This protein binds this small molecule.
Small molecule (SMILES): N#CSCCOc1ccc(Oc2ccccc2)cc1

Binding-site contacts:
Ligand atom CAG contacts residue PHE44 of chain 1.E at 4.0 Å (hydrophobic).
Ligand atom NAA contacts residue ARG67 of chain 1.E at 3.4 Å (salt-bridge).
Ligand atom CAJ contacts residue VAL169 of chain 1.E at 3.6 Å (hydrophobic).
Ligand atom CAK contacts residue PHE44 of chain 1.E at 4.2 Å (hydrophobic).
Ligand atom CAF contacts residue GLN283 of chain 1.E at 3.8 Å.
Ligand atom CAQ contacts residue VAL169 of chain 1.E at 4.0 Å (hydrophobic).
Ligand atom CAI contacts residue LEU201 of chain 1.E at 3.8 Å (hydrophobic).
Ligand atom CAD contacts residue MET197 of chain 1.E at 3.1 Å (hydrophobic).
Ligand atom CAH contacts residue VAL169 of chain 1.E at 3.4 Å (hydrophobic).
Ligand atom CAJ contacts residue GLY170 of chain 1.E at 3.4 Å.
Ligand atom CAE contacts residue PHE278 of chain 1.E at 3.5 Å (hydrophobic).
Ligand atom CAH contacts residue GLY198 of chain 1.E at 3.9 Å.
Ligand atom CAD contacts residue CYS279 of chain 1.E at 3.1 Å (hydrophobic).
Ligand atom CAJ contacts residue GLY198 of chain 1.E at 3.9 Å.
Ligand atom CAB contacts residue ARG67 of chain 1.E at 3.9 Å.
Ligand atom CAE contacts residue CYS279 of chain 1.E at 3.7 Å (hydrophobic).
Ligand atom CAI contacts residue PHE44 of chain 1.E at 3.9 Å (hydrophobic).
Ligand atom OAO contacts residue LEU173 of chain 1.E at 3.7 Å.
Ligand atom CAK contacts residue TYR63 of chain 1.E at 3.6 Å (hydrophobic).
Ligand atom CAH contacts residue GLY170 of chain 1.E at 3.9 Å.
Ligand atom CAF contacts residue MET197 of chain 1.E at 3.5 Å (hydrophobic).
Ligand atom OAO contacts residue GLY170 of chain 1.E at 4.1 Å.
Ligand atom CAJ contacts residue ALA166 of chain 1.E at 3.7 Å (hydrophobic).
Ligand atom CAE contacts residue PRO282 of chain 1.E at 3.3 Å (hydrophobic).
Ligand atom NAA contacts residue TYR63 of chain 1.E at 3.8 Å.
Ligand atom CAI contacts residue TYR63 of chain 1.E at 3.5 Å (hydrophobic).
Ligand atom CAC contacts residue PRO282 of chain 1.E at 3.8 Å (hydrophobic).
Ligand atom CAC contacts residue PHE278 of chain 1.E at 3.7 Å (hydrophobic).
Ligand atom CAF contacts residue CYS279 of chain 1.E at 4.1 Å (hydrophobic).
Ligand atom CAC contacts residue GLN283 of chain 1.E at 3.3 Å.
Ligand atom CAE contacts residue GLN283 of chain 1.E at 3.9 Å.
Ligand atom CAM contacts residue TYR63 of chain 1.E at 4.0 Å (hydrophobic).
Ligand atom CAH contacts residue ALA166 of chain 1.E at 3.3 Å (hydrophobic).
Ligand atom CAK contacts residue LEU201 of chain 1.E at 3.9 Å (hydrophobic).
Ligand atom CAK contacts residue LEU173 of chain 1.E at 4.2 Å (hydrophobic).
Ligand atom CAC contacts residue CYS279 of chain 1.E at 2.6 Å (hydrophobic).
Ligand atom CAE contacts residue PHE44 of chain 1.E at 4.1 Å (hydrophobic).
Ligand atom CAS contacts residue LEU173 of chain 1.E at 3.7 Å (hydrophobic).
Ligand atom CAE contacts residue LEU201 of chain 1.E at 4.1 Å (hydrophobic).
Ligand atom CAD contacts residue GLN283 of chain 1.E at 3.3 Å.

Sequence of chain 1.E:
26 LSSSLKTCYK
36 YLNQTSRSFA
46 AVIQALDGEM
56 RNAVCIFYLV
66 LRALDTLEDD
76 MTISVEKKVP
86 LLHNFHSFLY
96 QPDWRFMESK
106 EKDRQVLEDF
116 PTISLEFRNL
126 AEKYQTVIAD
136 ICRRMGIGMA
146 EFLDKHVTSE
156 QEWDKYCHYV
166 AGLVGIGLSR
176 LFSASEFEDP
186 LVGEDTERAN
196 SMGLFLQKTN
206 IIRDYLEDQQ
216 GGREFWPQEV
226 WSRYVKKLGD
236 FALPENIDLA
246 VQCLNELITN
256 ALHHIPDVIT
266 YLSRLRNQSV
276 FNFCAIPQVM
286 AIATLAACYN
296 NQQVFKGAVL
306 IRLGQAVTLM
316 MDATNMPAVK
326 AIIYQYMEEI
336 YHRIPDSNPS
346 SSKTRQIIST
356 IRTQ